Sequence of chain 1.A:
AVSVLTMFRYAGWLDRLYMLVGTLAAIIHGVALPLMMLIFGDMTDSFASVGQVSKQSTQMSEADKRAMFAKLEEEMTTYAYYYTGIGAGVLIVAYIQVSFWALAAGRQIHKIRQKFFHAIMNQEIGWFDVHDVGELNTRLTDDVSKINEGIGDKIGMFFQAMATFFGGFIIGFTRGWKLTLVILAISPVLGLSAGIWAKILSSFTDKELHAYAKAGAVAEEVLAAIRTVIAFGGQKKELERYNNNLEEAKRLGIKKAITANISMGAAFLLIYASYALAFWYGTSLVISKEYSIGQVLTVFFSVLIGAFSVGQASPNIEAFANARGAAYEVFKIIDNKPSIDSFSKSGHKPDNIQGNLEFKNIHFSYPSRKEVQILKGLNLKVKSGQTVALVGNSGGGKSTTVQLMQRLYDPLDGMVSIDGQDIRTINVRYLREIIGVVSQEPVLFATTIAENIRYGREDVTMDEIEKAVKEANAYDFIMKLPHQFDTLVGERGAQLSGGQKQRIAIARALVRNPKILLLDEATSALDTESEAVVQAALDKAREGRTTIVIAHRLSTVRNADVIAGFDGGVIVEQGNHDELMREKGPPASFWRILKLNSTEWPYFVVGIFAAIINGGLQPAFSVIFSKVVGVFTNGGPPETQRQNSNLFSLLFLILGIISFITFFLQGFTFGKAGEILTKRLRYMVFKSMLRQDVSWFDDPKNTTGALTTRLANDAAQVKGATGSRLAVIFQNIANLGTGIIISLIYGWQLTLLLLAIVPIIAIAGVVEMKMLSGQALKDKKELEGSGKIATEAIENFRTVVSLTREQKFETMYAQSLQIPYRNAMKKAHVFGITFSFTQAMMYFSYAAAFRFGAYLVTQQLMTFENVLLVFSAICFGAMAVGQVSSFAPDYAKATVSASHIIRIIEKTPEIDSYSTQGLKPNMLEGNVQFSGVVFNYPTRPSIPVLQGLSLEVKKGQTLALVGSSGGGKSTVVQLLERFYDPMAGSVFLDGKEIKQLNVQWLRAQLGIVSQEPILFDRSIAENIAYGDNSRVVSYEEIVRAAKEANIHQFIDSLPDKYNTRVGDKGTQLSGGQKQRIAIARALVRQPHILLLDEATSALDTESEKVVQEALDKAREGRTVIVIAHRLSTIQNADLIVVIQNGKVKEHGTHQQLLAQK

Binding-site contacts:
Ligand atom C15 contacts residue MET982 of chain 1.A at 4.3 Å (hydrophobic).
Ligand atom C14 contacts residue ILE864 of chain 1.A at 3.9 Å (hydrophobic).
Ligand atom S01 contacts residue MET945 of chain 1.A at 3.9 Å.
Ligand atom C07 contacts residue ILE336 of chain 1.A at 4.0 Å (hydrophobic).
Ligand atom C04 contacts residue MET945 of chain 1.A at 3.7 Å (hydrophobic).
Ligand atom N02 contacts residue MET945 of chain 1.A at 3.3 Å (h-bond).
Ligand atom O02 contacts residue PHE339 of chain 1.A at 4.0 Å.
Ligand atom C01 contacts residue CYS978 of chain 1.A at 3.8 Å (hydrophobic).
Ligand atom S01 contacts residue TYR949 of chain 1.A at 4.3 Å.
Ligand atom N06 contacts residue MET982 of chain 1.A at 4.4 Å.
Ligand atom C02 contacts residue MET945 of chain 1.A at 3.6 Å (hydrophobic).
Ligand atom S01 contacts residue CYS978 of chain 1.A at 3.0 Å (h-bond).
Ligand atom C04 contacts residue CYS978 of chain 1.A at 4.3 Å (hydrophobic).
Ligand atom C09 contacts residue ILE336 of chain 1.A at 4.0 Å (hydrophobic).
Ligand atom O03 contacts residue MET982 of chain 1.A at 3.3 Å (h-bond).
Ligand atom S04 contacts residue ILE860 of chain 1.A at 3.9 Å.
Ligand atom S02 contacts residue ILE336 of chain 1.A at 3.4 Å.
Ligand atom S04 contacts residue PHE974 of chain 1.A at 4.0 Å.
Ligand atom O03 contacts residue CYS978 of chain 1.A at 3.8 Å.
Ligand atom C15 contacts residue ALA981 of chain 1.A at 4.3 Å (hydrophobic).
Ligand atom N01 contacts residue ALA981 of chain 1.A at 4.4 Å.
Ligand atom C04 contacts residue TYR949 of chain 1.A at 3.8 Å (hydrophobic).
Ligand atom S01 contacts residue PHE974 of chain 1.A at 4.2 Å.
Ligand atom O03 contacts residue ALA981 of chain 1.A at 3.4 Å.
Ligand atom S04 contacts residue CYS978 of chain 1.A at 2.0 Å (h-bond).
Ligand atom C03 contacts residue MET945 of chain 1.A at 3.4 Å (hydrophobic).
Ligand atom C05 contacts residue MET945 of chain 1.A at 3.7 Å (hydrophobic).
Ligand atom N01 contacts residue CYS978 of chain 1.A at 4.1 Å.
Ligand atom N05 contacts residue MET982 of chain 1.A at 4.5 Å.
Ligand atom C01 contacts residue MET945 of chain 1.A at 4.0 Å (hydrophobic).
Ligand atom O01 contacts residue MET945 of chain 1.A at 2.9 Å.
Ligand atom C18 contacts residue CYS978 of chain 1.A at 3.4 Å (hydrophobic).
Ligand atom C02 contacts residue CYS978 of chain 1.A at 3.7 Å (hydrophobic).
Ligand atom C15 contacts residue CYS978 of chain 1.A at 4.4 Å (hydrophobic).

A small-molecule ligand and the protein it binds are described below.
Small molecule (SMILES): C[C@@H]1NC(=O)c2csc(n2)[C@H](CS)NC(=O)c2csc(n2)[C@H](C)NC(=O)c2csc1n2